Binding-site contacts:
Ligand atom C5' contacts residue SER561 of chain 1.R at 3.2 Å.
Ligand atom O4' contacts residue SER561 of chain 1.R at 3.0 Å (h-bond).
Ligand atom C4 contacts residue A7 of chain 1.S at 3.1 Å.
Ligand atom C2 contacts residue C9 of chain 1.S at 3.5 Å.
Ligand atom N1 contacts residue ARG526 of chain 1.R at 3.3 Å (salt-bridge).
Ligand atom C4 contacts residue G8 of chain 1.S at 3.3 Å.
Ligand atom O4 contacts residue A7 of chain 1.S at 2.4 Å (h-bond).
Ligand atom O2 contacts residue ARG526 of chain 1.R at 3.5 Å (salt-bridge).
Ligand atom N1 contacts residue C9 of chain 1.S at 3.1 Å (h-bond).
Ligand atom C2 contacts residue G8 of chain 1.S at 3.5 Å.
Ligand atom N3 contacts residue ARG526 of chain 1.R at 3.3 Å (salt-bridge).
Ligand atom C2' contacts residue ARG526 of chain 1.R at 3.3 Å.
Ligand atom O2' contacts residue SER561 of chain 1.R at 2.9 Å (h-bond).
Ligand atom C4 contacts residue ARG526 of chain 1.R at 3.1 Å.
Ligand atom C2 contacts residue G8 of chain 1.S at 3.1 Å.
Ligand atom N3 contacts residue G8 of chain 1.S at 2.7 Å (h-bond).
Ligand atom C5 contacts residue ARG526 of chain 1.R at 3.5 Å.
Ligand atom N2 contacts residue C9 of chain 1.S at 2.6 Å (h-bond).
Ligand atom O3' contacts residue ARG797 of chain 1.R at 3.6 Å (salt-bridge).
Ligand atom O2 contacts residue G8 of chain 1.S at 3.3 Å (h-bond).
Ligand atom N3 contacts residue SER561 of chain 1.R at 3.1 Å (h-bond).
Ligand atom OP1 contacts residue ARG797 of chain 1.R at 2.8 Å (salt-bridge).
Ligand atom OP1 contacts residue LYS783 of chain 1.R at 3.1 Å.
Ligand atom N3 contacts residue A7 of chain 1.S at 3.0 Å (h-bond).
Ligand atom O2' contacts residue ALA562 of chain 1.R at 3.5 Å (h-bond).
Ligand atom OP2 contacts residue ARG797 of chain 1.R at 3.4 Å (salt-bridge).
Ligand atom O2 contacts residue A7 of chain 1.S at 3.6 Å (h-bond).
Ligand atom C2 contacts residue ARG526 of chain 1.R at 3.1 Å.
Ligand atom N4 contacts residue G8 of chain 1.S at 2.3 Å (h-bond).
Ligand atom N3 contacts residue G8 of chain 1.S at 3.1 Å (h-bond).
Ligand atom C2' contacts residue SER561 of chain 1.R at 3.5 Å.
Ligand atom O2 contacts residue G8 of chain 1.S at 3.0 Å (h-bond).
Ligand atom C4' contacts residue SER561 of chain 1.R at 3.5 Å.
Ligand atom O5' contacts residue SER561 of chain 1.R at 3.4 Å (h-bond).
Ligand atom C5' contacts residue ARG797 of chain 1.R at 3.2 Å.
Ligand atom N2 contacts residue SER561 of chain 1.R at 3.6 Å.
Ligand atom N3 contacts residue C9 of chain 1.S at 3.5 Å (h-bond).
Ligand atom O4 contacts residue G8 of chain 1.S at 3.3 Å (h-bond).
Ligand atom O4 contacts residue ARG526 of chain 1.R at 3.3 Å (salt-bridge).
Ligand atom C4 contacts residue G8 of chain 1.S at 3.4 Å.

The small molecule below binds the protein below.
Small molecule (SMILES): Nc1ccn([C@@H]2O[C@H](CO[P](=O)(O)O[C@H]3[C@@H](O)[C@H](n4cnc5c(=O)nc(N)[nH]c54)O[C@@H]3COP(=O)=O)[C@@H](O[P](=O)(O)OC[C@H]3O[C@@H](n4ccc(=O)[nH]c4=O)[C@H](O)[C@@H]3O)[C@H]2O)c(=O)n1

Sequence of chain 1.R:
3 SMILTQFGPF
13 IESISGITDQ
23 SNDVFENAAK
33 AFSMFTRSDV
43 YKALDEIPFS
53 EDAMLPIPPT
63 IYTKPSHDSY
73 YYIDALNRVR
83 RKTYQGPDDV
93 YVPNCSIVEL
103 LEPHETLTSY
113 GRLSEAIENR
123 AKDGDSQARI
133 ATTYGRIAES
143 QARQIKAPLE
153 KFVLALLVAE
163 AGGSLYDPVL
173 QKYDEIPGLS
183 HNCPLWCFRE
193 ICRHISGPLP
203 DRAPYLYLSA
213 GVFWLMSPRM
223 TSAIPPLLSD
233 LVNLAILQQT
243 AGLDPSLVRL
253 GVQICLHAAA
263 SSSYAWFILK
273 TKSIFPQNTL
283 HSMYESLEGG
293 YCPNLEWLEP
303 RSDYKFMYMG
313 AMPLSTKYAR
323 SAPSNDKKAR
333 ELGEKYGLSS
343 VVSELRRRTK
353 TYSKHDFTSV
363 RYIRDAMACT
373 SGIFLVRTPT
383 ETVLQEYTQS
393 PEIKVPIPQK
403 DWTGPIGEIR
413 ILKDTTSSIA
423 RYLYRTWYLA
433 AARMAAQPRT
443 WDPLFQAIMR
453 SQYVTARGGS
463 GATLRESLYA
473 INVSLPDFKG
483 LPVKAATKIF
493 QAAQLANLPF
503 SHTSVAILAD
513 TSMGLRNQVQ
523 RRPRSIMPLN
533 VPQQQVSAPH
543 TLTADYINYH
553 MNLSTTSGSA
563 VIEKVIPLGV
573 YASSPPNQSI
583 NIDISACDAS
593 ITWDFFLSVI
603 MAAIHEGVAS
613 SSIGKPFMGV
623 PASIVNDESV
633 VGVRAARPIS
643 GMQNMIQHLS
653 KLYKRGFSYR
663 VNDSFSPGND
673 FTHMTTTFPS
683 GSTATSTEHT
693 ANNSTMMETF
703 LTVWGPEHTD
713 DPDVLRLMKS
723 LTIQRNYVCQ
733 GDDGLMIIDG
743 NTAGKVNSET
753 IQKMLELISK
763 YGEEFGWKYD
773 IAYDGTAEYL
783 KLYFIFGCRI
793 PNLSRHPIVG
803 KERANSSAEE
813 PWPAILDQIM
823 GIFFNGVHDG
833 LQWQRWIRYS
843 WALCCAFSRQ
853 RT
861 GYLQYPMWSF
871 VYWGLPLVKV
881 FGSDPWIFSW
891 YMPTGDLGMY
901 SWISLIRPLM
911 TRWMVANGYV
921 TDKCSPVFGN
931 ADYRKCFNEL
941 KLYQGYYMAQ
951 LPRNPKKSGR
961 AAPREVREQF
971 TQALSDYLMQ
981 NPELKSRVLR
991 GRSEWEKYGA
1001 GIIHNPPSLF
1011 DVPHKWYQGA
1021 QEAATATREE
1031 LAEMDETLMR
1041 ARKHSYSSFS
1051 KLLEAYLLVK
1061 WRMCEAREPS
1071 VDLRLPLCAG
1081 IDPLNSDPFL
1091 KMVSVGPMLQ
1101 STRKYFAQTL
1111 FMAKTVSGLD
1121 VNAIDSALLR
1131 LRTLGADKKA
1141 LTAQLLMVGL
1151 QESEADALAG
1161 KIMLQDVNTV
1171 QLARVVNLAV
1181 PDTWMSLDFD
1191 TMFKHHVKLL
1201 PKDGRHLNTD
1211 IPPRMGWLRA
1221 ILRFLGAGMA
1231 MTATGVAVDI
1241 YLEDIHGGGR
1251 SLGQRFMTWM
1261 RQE